The small molecule below binds the protein below.
Small molecule (SMILES): CC(=O)N[C@H]1[C@H](O[C@H]2[C@H](O)[C@@H](NC(C)=O)CO[C@@H]2CO)O[C@H](CO)[C@@H](O)[C@@H]1O

Binding-site contacts:
Ligand atom C8 contacts residue ASN330 of chain 1.B at 3.4 Å.
Ligand atom C7 contacts residue ASN330 of chain 1.B at 4.1 Å.
Ligand atom O5 contacts residue ASN332 of chain 1.B at 2.4 Å (h-bond).
Ligand atom C8 contacts residue THR260 of chain 1.B at 3.1 Å.
Ligand atom C2 contacts residue ASN332 of chain 1.B at 2.4 Å.
Ligand atom N2 contacts residue ASN330 of chain 1.B at 4.4 Å.
Ligand atom O7 contacts residue ASN332 of chain 1.B at 3.8 Å.
Ligand atom C3 contacts residue ASN332 of chain 1.B at 3.8 Å.
Ligand atom C1 contacts residue ASN332 of chain 1.B at 1.4 Å.
Ligand atom C7 contacts residue THR260 of chain 1.B at 3.7 Å.
Ligand atom C8 contacts residue LEU259 of chain 1.B at 4.1 Å (hydrophobic).
Ligand atom C4 contacts residue ASN332 of chain 1.B at 4.2 Å.
Ligand atom C7 contacts residue ASN332 of chain 1.B at 3.5 Å.
Ligand atom C8 contacts residue ILE329 of chain 1.B at 4.1 Å (hydrophobic).
Ligand atom O3 contacts residue THR260 of chain 1.B at 4.2 Å.
Ligand atom C8 contacts residue SER258 of chain 1.B at 3.2 Å.
Ligand atom C5 contacts residue ASN332 of chain 1.B at 3.7 Å.
Ligand atom N2 contacts residue THR260 of chain 1.B at 3.8 Å.
Ligand atom C7 contacts residue SER258 of chain 1.B at 3.5 Å.
Ligand atom N2 contacts residue ASN332 of chain 1.B at 2.8 Å (h-bond).
Ligand atom O7 contacts residue SER258 of chain 1.B at 2.9 Å (h-bond).

Sequence of chain 1.B:
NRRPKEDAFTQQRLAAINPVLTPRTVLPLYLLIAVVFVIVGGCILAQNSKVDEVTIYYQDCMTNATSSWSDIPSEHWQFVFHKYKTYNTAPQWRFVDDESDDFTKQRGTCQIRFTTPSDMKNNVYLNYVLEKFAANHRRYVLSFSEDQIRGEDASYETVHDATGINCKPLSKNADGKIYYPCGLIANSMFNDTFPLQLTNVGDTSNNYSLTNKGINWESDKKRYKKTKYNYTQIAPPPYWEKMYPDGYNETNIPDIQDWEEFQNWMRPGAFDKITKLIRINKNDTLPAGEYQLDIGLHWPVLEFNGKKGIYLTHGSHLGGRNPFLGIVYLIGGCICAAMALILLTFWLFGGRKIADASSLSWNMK